Binding-site contacts:
Ligand atom O7 contacts residue LYS173 of chain 1.A at 4.4 Å.
Ligand atom O7 contacts residue ASN137 of chain 1.A at 3.0 Å (h-bond).
Ligand atom N2 contacts residue ASN137 of chain 1.A at 2.9 Å (h-bond).
Ligand atom C7 contacts residue SER194 of chain 1.A at 4.3 Å.
Ligand atom C7 contacts residue NAG1 of chain 1.ZA at 4.4 Å.
Ligand atom C5 contacts residue ASN137 of chain 1.A at 3.7 Å.
Ligand atom C8 contacts residue ASN137 of chain 1.A at 4.2 Å.
Ligand atom C3 contacts residue ASN137 of chain 1.A at 3.8 Å.
Ligand atom C7 contacts residue ASN137 of chain 1.A at 3.1 Å.
Ligand atom C1 contacts residue ASN137 of chain 1.A at 1.5 Å.
Ligand atom C4 contacts residue ASN137 of chain 1.A at 4.4 Å.
Ligand atom C2 contacts residue ASN137 of chain 1.A at 2.5 Å.
Ligand atom O7 contacts residue NAG1 of chain 1.ZA at 4.1 Å.
Ligand atom C8 contacts residue NAG1 of chain 1.ZA at 3.9 Å.
Ligand atom O7 contacts residue SER160 of chain 1.A at 4.5 Å.
Ligand atom O5 contacts residue ASN137 of chain 1.A at 2.4 Å (h-bond).
Ligand atom C8 contacts residue SER194 of chain 1.A at 3.5 Å.
Ligand atom N2 contacts residue SER194 of chain 1.A at 4.5 Å.

This protein binds this small molecule.
Small molecule (SMILES): CC(=O)N[C@H]1[C@H](O[C@H]2[C@H](O)[C@@H](NC(C)=O)CO[C@@H]2CO)O[C@H](CO)[C@@H](O)[C@@H]1O

Sequence of chain 1.A:
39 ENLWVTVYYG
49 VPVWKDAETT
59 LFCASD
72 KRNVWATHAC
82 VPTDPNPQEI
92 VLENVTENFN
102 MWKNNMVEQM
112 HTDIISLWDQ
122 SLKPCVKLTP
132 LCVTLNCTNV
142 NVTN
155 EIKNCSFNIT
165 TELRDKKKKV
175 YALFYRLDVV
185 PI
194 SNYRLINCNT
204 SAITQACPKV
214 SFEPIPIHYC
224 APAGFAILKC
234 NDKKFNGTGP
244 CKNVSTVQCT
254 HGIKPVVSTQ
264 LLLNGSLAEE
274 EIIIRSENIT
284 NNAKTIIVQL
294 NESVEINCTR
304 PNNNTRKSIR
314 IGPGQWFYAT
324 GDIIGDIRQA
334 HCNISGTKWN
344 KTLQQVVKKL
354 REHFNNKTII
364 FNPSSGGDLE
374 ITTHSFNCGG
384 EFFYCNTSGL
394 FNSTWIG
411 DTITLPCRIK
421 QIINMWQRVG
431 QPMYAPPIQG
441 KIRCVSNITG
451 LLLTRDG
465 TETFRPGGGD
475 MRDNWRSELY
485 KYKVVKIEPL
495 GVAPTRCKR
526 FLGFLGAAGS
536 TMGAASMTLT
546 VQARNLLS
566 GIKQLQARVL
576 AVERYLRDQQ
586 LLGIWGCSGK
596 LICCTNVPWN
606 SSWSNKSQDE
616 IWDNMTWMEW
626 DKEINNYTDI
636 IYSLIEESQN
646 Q